Sequence of chain 59.A:
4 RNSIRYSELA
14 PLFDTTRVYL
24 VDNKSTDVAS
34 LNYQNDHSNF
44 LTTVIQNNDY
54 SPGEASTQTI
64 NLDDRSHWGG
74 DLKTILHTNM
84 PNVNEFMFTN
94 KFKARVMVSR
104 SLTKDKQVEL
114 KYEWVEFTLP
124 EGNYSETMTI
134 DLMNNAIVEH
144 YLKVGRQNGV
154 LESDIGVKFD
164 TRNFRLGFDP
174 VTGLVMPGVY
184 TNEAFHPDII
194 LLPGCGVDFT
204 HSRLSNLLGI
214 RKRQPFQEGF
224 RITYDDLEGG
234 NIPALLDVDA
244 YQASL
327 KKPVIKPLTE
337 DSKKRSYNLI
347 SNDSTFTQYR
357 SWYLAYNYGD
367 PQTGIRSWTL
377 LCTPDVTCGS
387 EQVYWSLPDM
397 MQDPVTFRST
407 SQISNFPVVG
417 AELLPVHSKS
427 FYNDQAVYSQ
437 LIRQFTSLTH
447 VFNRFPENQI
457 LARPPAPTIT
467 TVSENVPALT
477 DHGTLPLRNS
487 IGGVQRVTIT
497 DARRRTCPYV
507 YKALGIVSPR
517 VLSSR

A protein and the small-molecule ligand that binds it are described below.
Small molecule (SMILES): CCCCCCCCCCCC[N+](C)(C)CCCS(=O)(=O)O

Binding-site contacts:
Ligand atom C12 contacts residue C151 of chain 59.D at 3.4 Å.
Ligand atom C10 contacts residue C151 of chain 59.D at 3.4 Å.
Ligand atom C9 contacts residue C151 of chain 59.D at 3.4 Å.
Ligand atom C11 contacts residue C151 of chain 59.D at 3.5 Å.
Ligand atom C16 contacts residue ASP229 of chain 59.A at 4.3 Å.
Ligand atom C2 contacts residue TRP374 of chain 59.A at 4.1 Å (hydrophobic).
Ligand atom C5 contacts residue C151 of chain 59.D at 4.0 Å.
Ligand atom O3S contacts residue PHE223 of chain 59.A at 3.9 Å.
Ligand atom C6 contacts residue C151 of chain 59.D at 4.2 Å.
Ligand atom O2S contacts residue GLY222 of chain 59.A at 3.3 Å (h-bond).
Ligand atom C13 contacts residue C151 of chain 59.D at 4.5 Å.
Ligand atom O1S contacts residue LYS215 of chain 59.A at 2.7 Å (salt-bridge).
Ligand atom C7 contacts residue C151 of chain 59.D at 3.4 Å.
Ligand atom S1 contacts residue TRP374 of chain 59.A at 4.0 Å.
Ligand atom O1S contacts residue TRP374 of chain 59.A at 4.3 Å.
Ligand atom C3 contacts residue TRP374 of chain 59.A at 4.3 Å (hydrophobic).
Ligand atom O3S contacts residue TRP374 of chain 59.A at 3.3 Å.
Ligand atom O1S contacts residue GLY222 of chain 59.A at 2.3 Å (h-bond).
Ligand atom S1 contacts residue GLY222 of chain 59.A at 3.0 Å (h-bond).
Ligand atom C1 contacts residue TRP374 of chain 59.A at 3.6 Å (hydrophobic).
Ligand atom O1S contacts residue PHE223 of chain 59.A at 4.5 Å.
Ligand atom C8 contacts residue C151 of chain 59.D at 3.7 Å.
Ligand atom O3S contacts residue GLY222 of chain 59.A at 2.9 Å (h-bond).
Ligand atom O3S contacts residue ARG224 of chain 59.A at 2.9 Å (salt-bridge).
Ligand atom O2S contacts residue ARG224 of chain 59.A at 4.5 Å.
Ligand atom S1 contacts residue ARG224 of chain 59.A at 4.3 Å.
Ligand atom S1 contacts residue LYS215 of chain 59.A at 4.1 Å.